This protein binds this small molecule.
Small molecule (SMILES): NCCOP(=O)(O)O

Sequence of chain 1.B:
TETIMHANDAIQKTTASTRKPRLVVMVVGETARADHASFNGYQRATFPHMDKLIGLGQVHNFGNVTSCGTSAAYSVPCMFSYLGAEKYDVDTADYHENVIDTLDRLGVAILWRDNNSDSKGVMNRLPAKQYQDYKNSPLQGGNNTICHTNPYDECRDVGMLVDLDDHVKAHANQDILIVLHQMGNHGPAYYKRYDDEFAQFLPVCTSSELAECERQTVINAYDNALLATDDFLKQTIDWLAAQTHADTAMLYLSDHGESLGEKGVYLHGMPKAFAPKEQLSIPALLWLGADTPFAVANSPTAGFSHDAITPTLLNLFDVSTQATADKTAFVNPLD

Binding-site contacts:
Ligand atom O3 contacts residue HIS195 of chain 1.B at 4.3 Å.
Ligand atom O1 contacts residue HIS277 of chain 1.B at 4.2 Å.
Ligand atom O2 contacts residue ALA81 of chain 1.B at 2.9 Å (h-bond).
Ligand atom O2 contacts residue SER80 of chain 1.B at 3.4 Å.
Ligand atom P contacts residue ZN1 of chain 1.H at 3.2 Å.
Ligand atom O3 contacts residue TYR104 of chain 1.A at 3.4 Å (h-bond).
Ligand atom CA contacts residue HIS195 of chain 1.B at 4.5 Å.
Ligand atom CB contacts residue HIS195 of chain 1.B at 4.5 Å.
Ligand atom O3 contacts residue HIS277 of chain 1.B at 2.7 Å (h-bond).
Ligand atom O2 contacts residue HIS277 of chain 1.B at 3.9 Å.
Ligand atom P contacts residue TYR104 of chain 1.A at 3.6 Å.
Ligand atom O3 contacts residue ZN1 of chain 1.H at 3.7 Å.
Ligand atom O4 contacts residue TYR104 of chain 1.A at 4.1 Å.
Ligand atom CA contacts residue GLU39 of chain 1.B at 4.2 Å.
Ligand atom N contacts residue HIS195 of chain 1.B at 4.3 Å.
Ligand atom P contacts residue GLU39 of chain 1.B at 4.3 Å.
Ligand atom O2 contacts residue ZN1 of chain 1.H at 3.9 Å.
Ligand atom O1 contacts residue ALA81 of chain 1.B at 3.0 Å.
Ligand atom O1 contacts residue ZN1 of chain 1.H at 2.0 Å.
Ligand atom CA contacts residue ASN125 of chain 1.B at 4.3 Å.
Ligand atom O3 contacts residue GLU39 of chain 1.B at 4.2 Å.
Ligand atom O3 contacts residue HIS265 of chain 1.B at 4.3 Å.
Ligand atom O2 contacts residue ALA82 of chain 1.B at 4.4 Å.
Ligand atom N contacts residue ASN125 of chain 1.B at 3.9 Å.
Ligand atom O4 contacts residue ZN1 of chain 1.H at 4.3 Å.
Ligand atom O2 contacts residue TYR104 of chain 1.A at 2.7 Å (h-bond).
Ligand atom O1 contacts residue SER80 of chain 1.B at 4.2 Å.
Ligand atom O1 contacts residue ASP264 of chain 1.B at 3.1 Å (salt-bridge).
Ligand atom P contacts residue HIS265 of chain 1.B at 4.2 Å.
Ligand atom P contacts residue HIS277 of chain 1.B at 3.7 Å.
Ligand atom P contacts residue ALA81 of chain 1.B at 3.7 Å.
Ligand atom O2 contacts residue HIS265 of chain 1.B at 4.3 Å.
Ligand atom O1 contacts residue HIS265 of chain 1.B at 3.4 Å (h-bond).
Ligand atom O1 contacts residue GLU39 of chain 1.B at 3.3 Å (salt-bridge).
Ligand atom O4 contacts residue ALA81 of chain 1.B at 4.0 Å.

Sequence of chain 1.A:
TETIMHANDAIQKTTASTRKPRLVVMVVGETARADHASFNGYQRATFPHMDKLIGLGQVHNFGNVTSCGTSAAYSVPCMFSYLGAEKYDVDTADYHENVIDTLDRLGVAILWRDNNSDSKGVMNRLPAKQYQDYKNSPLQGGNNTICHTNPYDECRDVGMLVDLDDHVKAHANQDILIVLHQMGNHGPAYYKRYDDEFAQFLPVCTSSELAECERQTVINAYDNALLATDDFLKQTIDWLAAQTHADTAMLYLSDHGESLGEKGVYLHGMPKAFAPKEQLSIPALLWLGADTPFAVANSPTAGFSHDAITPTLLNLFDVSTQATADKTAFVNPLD